Binding-site contacts:
Ligand atom C4 contacts residue GLY752 of chain 1.D at 3.2 Å.
Ligand atom C3 contacts residue LYS751 of chain 1.D at 3.9 Å.
Ligand atom O3 contacts residue SER750 of chain 1.D at 4.1 Å.
Ligand atom C11 contacts residue SER519 of chain 1.C at 4.1 Å.
Ligand atom N3 contacts residue ASP782 of chain 1.C at 3.4 Å (salt-bridge).
Ligand atom C14 contacts residue LEU781 of chain 1.C at 3.7 Å (hydrophobic).
Ligand atom O1 contacts residue SER750 of chain 1.D at 3.1 Å (h-bond).
Ligand atom C13 contacts residue LEU781 of chain 1.C at 4.1 Å (hydrophobic).
Ligand atom C6 contacts residue LEU773 of chain 1.C at 3.9 Å (hydrophobic).
Ligand atom C5 contacts residue LEU773 of chain 1.C at 3.6 Å (hydrophobic).
Ligand atom C7 contacts residue LEU773 of chain 1.C at 3.5 Å (hydrophobic).
Ligand atom N1 contacts residue PRO516 of chain 1.C at 3.9 Å.
Ligand atom C12 contacts residue PHE517 of chain 1.C at 4.1 Å (hydrophobic).
Ligand atom C13 contacts residue PHE517 of chain 1.C at 3.8 Å (hydrophobic).
Ligand atom C4 contacts residue LYS751 of chain 1.D at 3.7 Å.
Ligand atom C1 contacts residue PRO516 of chain 1.C at 3.8 Å (hydrophobic).
Ligand atom O4 contacts residue SER519 of chain 1.C at 3.7 Å.
Ligand atom O2 contacts residue MET518 of chain 1.C at 3.8 Å.
Ligand atom N3 contacts residue LYS785 of chain 1.C at 3.6 Å.
Ligand atom O4 contacts residue LYS785 of chain 1.C at 3.5 Å.
Ligand atom O2 contacts residue PRO516 of chain 1.C at 4.2 Å.
Ligand atom CL contacts residue LEU781 of chain 1.C at 3.0 Å.
Ligand atom O1 contacts residue LYS751 of chain 1.D at 3.5 Å (salt-bridge).
Ligand atom C14 contacts residue PHE517 of chain 1.C at 3.9 Å (hydrophobic).
Ligand atom N2 contacts residue SER776 of chain 1.C at 4.1 Å.
Ligand atom C2 contacts residue PRO516 of chain 1.C at 4.0 Å (hydrophobic).
Ligand atom C9 contacts residue SER750 of chain 1.D at 3.8 Å.
Ligand atom C11 contacts residue SER750 of chain 1.D at 3.7 Å.
Ligand atom C5 contacts residue ILE502 of chain 1.D at 3.8 Å (hydrophobic).
Ligand atom C11 contacts residue MET518 of chain 1.C at 4.0 Å (hydrophobic).
Ligand atom S1 contacts residue SER750 of chain 1.D at 4.0 Å.
Ligand atom C6 contacts residue SER776 of chain 1.C at 4.0 Å.
Ligand atom C7 contacts residue ILE502 of chain 1.D at 4.0 Å (hydrophobic).
Ligand atom C4 contacts residue ILE502 of chain 1.D at 3.9 Å (hydrophobic).
Ligand atom C3 contacts residue GLY752 of chain 1.D at 3.6 Å.
Ligand atom O4 contacts residue MET518 of chain 1.C at 3.7 Å.
Ligand atom O2 contacts residue SER519 of chain 1.C at 3.3 Å.
Ligand atom CL contacts residue ASP782 of chain 1.C at 3.4 Å.
Ligand atom O1 contacts residue SER518 of chain 1.D at 3.7 Å.
Ligand atom C7 contacts residue LYS515 of chain 1.C at 3.9 Å.

The small molecule below binds the protein below.
Small molecule (SMILES): NS(=O)(=O)c1cc2c(cc1Cl)N[C@H]([C@H]1C[C@H]3C=C[C@@H]1C3)NS2(=O)=O

Sequence of chain 1.D:
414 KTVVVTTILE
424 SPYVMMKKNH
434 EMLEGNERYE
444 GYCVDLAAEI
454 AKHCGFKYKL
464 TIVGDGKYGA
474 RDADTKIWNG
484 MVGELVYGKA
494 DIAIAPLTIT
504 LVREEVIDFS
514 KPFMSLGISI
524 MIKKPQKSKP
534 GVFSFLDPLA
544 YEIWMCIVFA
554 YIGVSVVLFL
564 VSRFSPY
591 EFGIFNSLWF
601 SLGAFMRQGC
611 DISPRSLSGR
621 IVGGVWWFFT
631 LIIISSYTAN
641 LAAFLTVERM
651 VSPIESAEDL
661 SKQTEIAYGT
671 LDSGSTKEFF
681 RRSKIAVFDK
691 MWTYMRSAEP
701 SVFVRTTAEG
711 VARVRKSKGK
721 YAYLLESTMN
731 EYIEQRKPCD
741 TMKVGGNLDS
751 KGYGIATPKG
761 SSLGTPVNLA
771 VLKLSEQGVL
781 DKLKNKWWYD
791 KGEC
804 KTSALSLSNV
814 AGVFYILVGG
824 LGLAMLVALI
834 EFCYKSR

Sequence of chain 1.C:
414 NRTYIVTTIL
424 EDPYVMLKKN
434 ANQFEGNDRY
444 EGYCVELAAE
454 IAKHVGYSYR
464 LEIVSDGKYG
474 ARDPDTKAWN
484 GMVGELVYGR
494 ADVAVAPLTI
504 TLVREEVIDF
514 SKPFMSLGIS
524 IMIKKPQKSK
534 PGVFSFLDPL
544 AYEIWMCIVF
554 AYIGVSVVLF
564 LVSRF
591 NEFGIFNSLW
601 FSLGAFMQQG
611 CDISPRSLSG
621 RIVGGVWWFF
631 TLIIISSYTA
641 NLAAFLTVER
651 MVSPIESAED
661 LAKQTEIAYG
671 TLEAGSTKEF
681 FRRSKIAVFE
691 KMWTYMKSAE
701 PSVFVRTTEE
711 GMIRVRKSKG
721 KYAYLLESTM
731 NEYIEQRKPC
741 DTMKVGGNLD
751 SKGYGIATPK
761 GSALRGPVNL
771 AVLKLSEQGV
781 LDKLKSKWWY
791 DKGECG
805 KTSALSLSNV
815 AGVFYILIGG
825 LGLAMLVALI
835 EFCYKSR